Binding-site contacts:
Ligand atom O3' contacts residue LYS276 of chain 1.B at 3.5 Å (salt-bridge).
Ligand atom O5' contacts residue GLY344 of chain 1.B at 3.6 Å.
Ligand atom C5 contacts residue GLY344 of chain 1.B at 3.4 Å.
Ligand atom N6 contacts residue ARG347 of chain 1.B at 3.3 Å.
Ligand atom O5' contacts residue GLY206 of chain 1.B at 3.3 Å (h-bond).
Ligand atom O1B contacts residue THR17 of chain 1.B at 3.3 Å (h-bond).
Ligand atom C4' contacts residue GLY205 of chain 1.B at 3.6 Å.
Ligand atom O3' contacts residue GLY234 of chain 1.B at 3.3 Å.
Ligand atom C8 contacts residue ARG277 of chain 1.B at 3.6 Å.
Ligand atom N7 contacts residue GLY344 of chain 1.B at 3.7 Å.
Ligand atom O2' contacts residue LYS276 of chain 1.B at 2.7 Å (salt-bridge).
Ligand atom O1A contacts residue GLY344 of chain 1.B at 3.0 Å (h-bond).
Ligand atom O4' contacts residue SER345 of chain 1.B at 3.4 Å (h-bond).
Ligand atom C4' contacts residue GLY206 of chain 1.B at 3.4 Å.
Ligand atom O1A contacts residue GLY343 of chain 1.B at 3.4 Å.
Ligand atom O2B contacts residue THR17 of chain 1.B at 2.9 Å (h-bond).
Ligand atom O1B contacts residue GLY206 of chain 1.B at 2.8 Å (h-bond).
Ligand atom C4 contacts residue GLY344 of chain 1.B at 3.3 Å.
Ligand atom N3 contacts residue LYS276 of chain 1.B at 3.6 Å.
Ligand atom O2A contacts residue TYR18 of chain 1.B at 3.6 Å.
Ligand atom N3B contacts residue PO41 of chain 1.U at 3.1 Å (h-bond).
Ligand atom O1B contacts residue GLY205 of chain 1.B at 3.5 Å.
Ligand atom O3' contacts residue GLY206 of chain 1.B at 3.4 Å.
Ligand atom C5' contacts residue GLY206 of chain 1.B at 3.5 Å.
Ligand atom O2B contacts residue TYR18 of chain 1.B at 2.9 Å (h-bond).
Ligand atom O5' contacts residue GLY205 of chain 1.B at 3.5 Å.
Ligand atom N7 contacts residue ARG347 of chain 1.B at 3.5 Å (salt-bridge).
Ligand atom PA contacts residue GLY344 of chain 1.B at 3.7 Å.
Ligand atom C3' contacts residue GOL1 of chain 1.S at 3.6 Å.
Ligand atom O4' contacts residue GLY344 of chain 1.B at 3.4 Å.
Ligand atom O2B contacts residue THR16 of chain 1.B at 3.4 Å (h-bond).
Ligand atom O2' contacts residue GLU273 of chain 1.B at 2.7 Å (salt-bridge).
Ligand atom N1 contacts residue SER280 of chain 1.B at 2.8 Å (h-bond).
Ligand atom O3A contacts residue THR17 of chain 1.B at 3.3 Å (h-bond).
Ligand atom O2A contacts residue ASP371 of chain 1.B at 3.5 Å.
Ligand atom C2 contacts residue SER280 of chain 1.B at 3.4 Å.
Ligand atom N7 contacts residue ARG277 of chain 1.B at 3.5 Å (salt-bridge).
Ligand atom PB contacts residue THR17 of chain 1.B at 3.5 Å.
Ligand atom C2' contacts residue GLU273 of chain 1.B at 3.4 Å.
Ligand atom N9 contacts residue GLY344 of chain 1.B at 3.4 Å (h-bond).

A small-molecule ligand and the protein it binds are described below.
Small molecule (SMILES): Nc1ncnc2c1ncn2[C@@H]1O[C@H](CO[P](=O)(O)O[P](N)(=O)O)[C@@H](O)[C@H]1O

Sequence of chain 1.B:
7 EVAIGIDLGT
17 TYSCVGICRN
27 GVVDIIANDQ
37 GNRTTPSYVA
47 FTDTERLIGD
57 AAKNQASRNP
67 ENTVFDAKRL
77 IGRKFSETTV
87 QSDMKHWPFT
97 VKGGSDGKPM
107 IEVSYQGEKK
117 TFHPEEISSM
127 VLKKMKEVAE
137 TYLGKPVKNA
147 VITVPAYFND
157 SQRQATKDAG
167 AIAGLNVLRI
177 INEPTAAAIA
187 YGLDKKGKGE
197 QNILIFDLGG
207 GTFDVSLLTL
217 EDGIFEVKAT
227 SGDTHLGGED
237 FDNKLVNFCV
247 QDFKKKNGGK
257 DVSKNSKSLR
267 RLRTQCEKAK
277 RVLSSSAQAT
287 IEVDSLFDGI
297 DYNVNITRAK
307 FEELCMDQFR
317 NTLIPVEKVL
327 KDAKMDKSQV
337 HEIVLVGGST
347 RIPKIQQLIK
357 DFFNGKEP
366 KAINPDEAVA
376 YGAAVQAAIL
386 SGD